Sequence of chain 2.A:
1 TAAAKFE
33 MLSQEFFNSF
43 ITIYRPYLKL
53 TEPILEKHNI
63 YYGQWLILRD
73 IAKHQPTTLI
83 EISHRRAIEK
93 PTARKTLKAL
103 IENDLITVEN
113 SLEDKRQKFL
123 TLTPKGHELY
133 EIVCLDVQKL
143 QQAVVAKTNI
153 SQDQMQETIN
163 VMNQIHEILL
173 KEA

Binding-site contacts:
Ligand atom C1 contacts residue LEU68 of chain 2.A at 3.7 Å (hydrophobic).
Ligand atom O2 contacts residue LEU68 of chain 2.A at 4.1 Å.
Ligand atom C1' contacts residue ILE43 of chain 1.A at 4.1 Å (hydrophobic).
Ligand atom O2 contacts residue ILE43 of chain 1.A at 3.8 Å.
Ligand atom O2 contacts residue ARG71 of chain 2.A at 3.0 Å (salt-bridge).
Ligand atom C5 contacts residue TYR64 of chain 2.A at 3.9 Å (hydrophobic).
Ligand atom C6 contacts residue LEU50 of chain 2.A at 4.0 Å (hydrophobic).
Ligand atom C3 contacts residue ILE43 of chain 1.A at 4.0 Å (hydrophobic).
Ligand atom C6 contacts residue ILE43 of chain 1.A at 4.2 Å (hydrophobic).
Ligand atom O1' contacts residue ARG71 of chain 2.A at 4.2 Å.
Ligand atom C2 contacts residue ARG71 of chain 2.A at 3.7 Å.
Ligand atom C4 contacts residue LEU50 of chain 2.A at 3.8 Å (hydrophobic).
Ligand atom C4 contacts residue SAL1 of chain 2.C at 3.8 Å.
Ligand atom O2' contacts residue ILE43 of chain 1.A at 4.2 Å.
Ligand atom C3 contacts residue SAL1 of chain 2.C at 3.6 Å.
Ligand atom C4 contacts residue ILE43 of chain 1.A at 4.5 Å (hydrophobic).
Ligand atom C1' contacts residue TYR46 of chain 2.A at 3.9 Å (hydrophobic).
Ligand atom C5 contacts residue LEU68 of chain 2.A at 4.1 Å (hydrophobic).
Ligand atom O2' contacts residue ARG47 of chain 1.A at 3.8 Å.
Ligand atom C1 contacts residue ILE43 of chain 1.A at 3.7 Å (hydrophobic).
Ligand atom C3 contacts residue ARG71 of chain 2.A at 4.0 Å.
Ligand atom C4 contacts residue LEU68 of chain 2.A at 4.0 Å (hydrophobic).
Ligand atom C5 contacts residue TYR46 of chain 2.A at 4.2 Å (hydrophobic).
Ligand atom O2 contacts residue THR44 of chain 1.A at 4.1 Å.
Ligand atom O2' contacts residue TYR46 of chain 2.A at 2.8 Å (h-bond).
Ligand atom O1' contacts residue ILE43 of chain 1.A at 4.3 Å.
Ligand atom O1' contacts residue ARG88 of chain 2.A at 4.4 Å.
Ligand atom O1' contacts residue THR44 of chain 1.A at 4.0 Å.
Ligand atom C1' contacts residue LEU68 of chain 2.A at 4.3 Å (hydrophobic).
Ligand atom C5 contacts residue LEU50 of chain 2.A at 3.5 Å (hydrophobic).
Ligand atom C3 contacts residue LEU68 of chain 2.A at 3.8 Å (hydrophobic).
Ligand atom C4 contacts residue TYR64 of chain 2.A at 4.1 Å (hydrophobic).
Ligand atom C6 contacts residue TYR46 of chain 2.A at 3.3 Å (hydrophobic).
Ligand atom C6 contacts residue LEU68 of chain 2.A at 3.9 Å (hydrophobic).
Ligand atom C2 contacts residue LEU68 of chain 2.A at 3.6 Å (hydrophobic).
Ligand atom C1 contacts residue TYR46 of chain 2.A at 4.0 Å (hydrophobic).
Ligand atom O2' contacts residue LEU68 of chain 2.A at 4.4 Å.
Ligand atom C5 contacts residue PHE6 of chain 2.A at 4.2 Å (hydrophobic).
Ligand atom C6 contacts residue PHE6 of chain 2.A at 4.0 Å (hydrophobic).
Ligand atom C2 contacts residue ILE43 of chain 1.A at 3.6 Å (hydrophobic).

Sequence of chain 1.A:
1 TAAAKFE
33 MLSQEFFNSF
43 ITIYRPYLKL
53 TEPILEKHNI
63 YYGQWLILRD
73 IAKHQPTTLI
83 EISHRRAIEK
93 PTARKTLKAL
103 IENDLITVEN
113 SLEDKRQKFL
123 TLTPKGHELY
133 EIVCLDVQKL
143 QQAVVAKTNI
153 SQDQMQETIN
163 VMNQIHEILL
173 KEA

The small molecule below binds the protein below.
Small molecule (SMILES): O=C(O)c1ccccc1O